Binding-site contacts:
Ligand atom O38 contacts residue LYS59 of chain 1.A at 2.9 Å (salt-bridge).
Ligand atom C3 contacts residue PHE171 of chain 1.A at 3.5 Å (hydrophobic).
Ligand atom C9 contacts residue TYR140 of chain 1.A at 3.5 Å (hydrophobic).
Ligand atom C26 contacts residue MET99 of chain 1.A at 3.8 Å (hydrophobic).
Ligand atom C11 contacts residue TRP163 of chain 1.A at 3.5 Å (hydrophobic).
Ligand atom C3 contacts residue LEU104 of chain 1.A at 3.4 Å (hydrophobic).
Ligand atom C18 contacts residue PHE139 of chain 1.A at 3.6 Å (hydrophobic).
Ligand atom N8 contacts residue PHE23 of chain 1.A at 3.8 Å.
Ligand atom C6 contacts residue GLN24 of chain 1.A at 3.5 Å.
Ligand atom N8 contacts residue TYR140 of chain 1.A at 2.8 Å (h-bond).
Ligand atom C5 contacts residue GLY109 of chain 1.A at 3.5 Å.
Ligand atom N29 contacts residue SER53 of chain 1.A at 3.6 Å.
Ligand atom N29 contacts residue ASP94 of chain 1.A at 2.6 Å (salt-bridge).
Ligand atom C35 contacts residue LYS59 of chain 1.A at 3.7 Å.
Ligand atom C1 contacts residue GLY109 of chain 1.A at 3.6 Å.
Ligand atom C17 contacts residue TRP163 of chain 1.A at 3.4 Å (hydrophobic).
Ligand atom C19 contacts residue PHE139 of chain 1.A at 3.5 Å (hydrophobic).
Ligand atom C5 contacts residue TYR140 of chain 1.A at 3.5 Å (hydrophobic).
Ligand atom O30 contacts residue ALA56 of chain 1.A at 3.3 Å.
Ligand atom C11 contacts residue LEU104 of chain 1.A at 3.6 Å (hydrophobic).
Ligand atom C6 contacts residue GLY109 of chain 1.A at 3.6 Å.
Ligand atom C33 contacts residue MET99 of chain 1.A at 3.7 Å (hydrophobic).
Ligand atom C16 contacts residue LEU104 of chain 1.A at 3.6 Å (hydrophobic).
Ligand atom N10 contacts residue TRP163 of chain 1.A at 3.6 Å.
Ligand atom N29 contacts residue THR185 of chain 1.A at 3.7 Å.
Ligand atom C2 contacts residue PHE171 of chain 1.A at 3.5 Å (hydrophobic).
Ligand atom C27 contacts residue PHE139 of chain 1.A at 3.8 Å (hydrophobic).
Ligand atom C21 contacts residue PHE139 of chain 1.A at 3.7 Å (hydrophobic).
Ligand atom C28 contacts residue ASP94 of chain 1.A at 3.7 Å.
Ligand atom O30 contacts residue THR185 of chain 1.A at 3.5 Å (h-bond).
Ligand atom C13 contacts residue PHE139 of chain 1.A at 3.6 Å (hydrophobic).
Ligand atom C2 contacts residue GLY109 of chain 1.A at 3.7 Å.
Ligand atom C25 contacts residue MET99 of chain 1.A at 3.7 Å (hydrophobic).
Ligand atom C9 contacts residue TRP163 of chain 1.A at 3.5 Å (hydrophobic).
Ligand atom C2 contacts residue ILE105 of chain 1.A at 3.3 Å (hydrophobic).
Ligand atom N20 contacts residue PHE139 of chain 1.A at 3.5 Å.
Ligand atom C5 contacts residue PHE23 of chain 1.A at 3.7 Å (hydrophobic).
Ligand atom C36 contacts residue ALA56 of chain 1.A at 3.8 Å (hydrophobic).
Ligand atom C6 contacts residue ILE27 of chain 1.A at 3.7 Å (hydrophobic).
Ligand atom C4 contacts residue GLY109 of chain 1.A at 3.7 Å.

Sequence of chain 1.A:
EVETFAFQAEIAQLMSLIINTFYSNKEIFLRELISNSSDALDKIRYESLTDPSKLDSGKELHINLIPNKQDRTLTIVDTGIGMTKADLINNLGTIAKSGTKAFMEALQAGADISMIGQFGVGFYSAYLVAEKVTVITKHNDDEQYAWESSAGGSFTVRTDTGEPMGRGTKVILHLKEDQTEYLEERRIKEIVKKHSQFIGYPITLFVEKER

The protein below binds the small molecule below.
Small molecule (SMILES): NC(=O)c1ccc(-c2nccc3c(-n4cnc(-c5ccccc5)c4)cccc23)cc1NC1CCC(O)CC1